Sequence of chain 1.A:
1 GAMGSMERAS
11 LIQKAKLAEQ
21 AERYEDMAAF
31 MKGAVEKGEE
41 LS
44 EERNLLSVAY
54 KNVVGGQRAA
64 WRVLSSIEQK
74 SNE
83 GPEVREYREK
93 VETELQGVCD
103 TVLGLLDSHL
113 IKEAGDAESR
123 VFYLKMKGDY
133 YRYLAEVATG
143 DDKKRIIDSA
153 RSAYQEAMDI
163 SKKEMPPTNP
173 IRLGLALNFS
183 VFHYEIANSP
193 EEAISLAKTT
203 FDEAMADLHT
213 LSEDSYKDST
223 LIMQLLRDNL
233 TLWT

Binding-site contacts:
Ligand atom O2P contacts residue ARG134 of chain 1.A at 2.8 Å (salt-bridge).
Ligand atom C contacts residue LEU179 of chain 1.A at 3.6 Å (hydrophobic).
Ligand atom CB contacts residue ASN180 of chain 1.A at 3.4 Å.
Ligand atom CA contacts residue LYS54 of chain 1.A at 3.5 Å.
Ligand atom CA contacts residue ASN180 of chain 1.A at 3.6 Å.
Ligand atom O3P contacts residue ARG134 of chain 1.A at 2.8 Å (salt-bridge).
Ligand atom O1P contacts residue LYS54 of chain 1.A at 2.6 Å (salt-bridge).
Ligand atom NE contacts residue GLU187 of chain 1.A at 2.8 Å (salt-bridge).
Ligand atom C contacts residue ASN180 of chain 1.A at 3.6 Å.
Ligand atom CB contacts residue ASN180 of chain 1.A at 3.4 Å.
Ligand atom C contacts residue ASN231 of chain 1.A at 3.7 Å.
Ligand atom O contacts residue ASN231 of chain 1.A at 2.9 Å (h-bond).
Ligand atom CE2 contacts residue ASP230 of chain 1.A at 3.4 Å.
Ligand atom NH1 contacts residue ARG65 of chain 1.A at 3.7 Å.
Ligand atom O3P contacts residue LYS54 of chain 1.A at 3.5 Å.
Ligand atom N contacts residue LEU179 of chain 1.A at 3.5 Å.
Ligand atom NH1 contacts residue VAL183 of chain 1.A at 3.6 Å.
Ligand atom O2P contacts residue ARG61 of chain 1.A at 3.0 Å (salt-bridge).
Ligand atom P contacts residue LYS54 of chain 1.A at 3.7 Å.
Ligand atom NH1 contacts residue ARG61 of chain 1.A at 3.7 Å.
Ligand atom CB contacts residue ASN231 of chain 1.A at 3.6 Å.
Ligand atom CZ contacts residue GLU187 of chain 1.A at 3.5 Å.
Ligand atom NH1 contacts residue GLU187 of chain 1.A at 2.9 Å (salt-bridge).
Ligand atom CA contacts residue LEU179 of chain 1.A at 3.7 Å (hydrophobic).
Ligand atom O contacts residue LEU179 of chain 1.A at 3.8 Å.
Ligand atom N contacts residue ASN231 of chain 1.A at 2.9 Å (h-bond).
Ligand atom CA contacts residue ASN231 of chain 1.A at 3.5 Å.
Ligand atom C contacts residue LYS54 of chain 1.A at 3.6 Å.
Ligand atom CD2 contacts residue LEU227 of chain 1.A at 3.7 Å (hydrophobic).
Ligand atom O3P contacts residue TYR135 of chain 1.A at 2.6 Å (h-bond).
Ligand atom NH2 contacts residue ARG65 of chain 1.A at 3.4 Å (salt-bridge).
Ligand atom O contacts residue VAL183 of chain 1.A at 3.3 Å.
Ligand atom NH2 contacts residue ARG61 of chain 1.A at 3.6 Å.
Ligand atom CD contacts residue GLU187 of chain 1.A at 3.5 Å.
Ligand atom P contacts residue ARG61 of chain 1.A at 3.7 Å.
Ligand atom CZ contacts residue ARG65 of chain 1.A at 3.6 Å.
Ligand atom O1P contacts residue ARG61 of chain 1.A at 2.9 Å (salt-bridge).
Ligand atom NH1 contacts residue ARG134 of chain 1.A at 3.7 Å.
Ligand atom N contacts residue ASN180 of chain 1.A at 2.7 Å (h-bond).
Ligand atom CA contacts residue ASN180 of chain 1.A at 3.5 Å.

A protein and the small-molecule ligand that binds it are described below.
Small molecule (SMILES): CSCC[C@@H](C=O)NC(=O)CNC(=O)[C@H](C)NC(=O)[C@H](COP(=O)(O)O)NC(=O)[C@H](Cc1ccccc1)NC(=O)[C@H](CCCNC(N)=[NH2+])NC(=O)[C@@H](N)CCCNC(N)=[NH2+]